A small-molecule ligand and the protein it binds are described below.
Small molecule (SMILES): O=C(O)c1cc(-c2ccc(F)cc2F)ccc1O

Binding-site contacts:
Ligand atom OAD contacts residue LEU101 of chain 2.B at 2.5 Å (h-bond).
Ligand atom CAI contacts residue 1FL1 of chain 2.E at 0.1 Å.
Ligand atom CAH contacts residue 1FL1 of chain 2.E at 0.3 Å.
Ligand atom FAT contacts residue 1FL1 of chain 2.E at 1.2 Å.
Ligand atom CAO contacts residue 1FL1 of chain 2.E at 0.2 Å.
Ligand atom CAP contacts residue 1FL1 of chain 2.E at 0.2 Å.
Ligand atom OAD contacts residue SER108 of chain 2.B at 2.7 Å (h-bond).
Ligand atom CAC contacts residue 1FL1 of chain 2.E at 1.6 Å.
Ligand atom FAE contacts residue LYS6 of chain 2.B at 2.8 Å.
Ligand atom CAK contacts residue 1FL1 of chain 2.E at 0.1 Å.
Ligand atom CAN contacts residue 1FL1 of chain 2.E at 0.3 Å.
Ligand atom CAC contacts residue SER108 of chain 2.B at 3.5 Å.
Ligand atom CAM contacts residue LYS6 of chain 2.B at 3.4 Å.
Ligand atom CAQ contacts residue 1FL1 of chain 2.E at 0.1 Å.
Ligand atom OAB contacts residue 1FL1 of chain 2.E at 2.5 Å.
Ligand atom CAG contacts residue LYS6 of chain 1.B at 3.4 Å.
Ligand atom OAB contacts residue THR110 of chain 2.B at 2.7 Å (h-bond).
Ligand atom OAB contacts residue SER108 of chain 2.B at 3.3 Å.
Ligand atom CAC contacts residue THR110 of chain 2.B at 3.6 Å.
Ligand atom CAC contacts residue LEU101 of chain 2.B at 3.7 Å (hydrophobic).
Ligand atom CAI contacts residue ALA99 of chain 2.B at 3.6 Å (hydrophobic).
Ligand atom OAD contacts residue 1FL1 of chain 2.E at 2.4 Å.
Ligand atom FAT contacts residue ALA99 of chain 2.B at 3.7 Å.
Ligand atom CAN contacts residue LEU8 of chain 2.B at 3.7 Å (hydrophobic).
Ligand atom OAB contacts residue THR109 of chain 2.B at 3.4 Å.
Ligand atom CAJ contacts residue 1FL1 of chain 2.E at 0.1 Å.
Ligand atom CAR contacts residue 1FL1 of chain 2.E at 0.1 Å.
Ligand atom CAF contacts residue LYS6 of chain 1.B at 3.7 Å.
Ligand atom FAE contacts residue 1FL1 of chain 2.E at 0.5 Å.
Ligand atom CAQ contacts residue ALA99 of chain 1.B at 3.7 Å (hydrophobic).
Ligand atom OAL contacts residue 1FL1 of chain 2.E at 0.1 Å (h-bond).
Ligand atom FAE contacts residue LYS6 of chain 1.B at 2.7 Å.
Ligand atom OAD contacts residue ALA99 of chain 2.B at 3.3 Å (h-bond).
Ligand atom FAT contacts residue LEU8 of chain 2.B at 3.1 Å.
Ligand atom OAD contacts residue ALA100 of chain 2.B at 3.0 Å.
Ligand atom CAG contacts residue 1FL1 of chain 2.E at 0.3 Å.
Ligand atom CAH contacts residue LEU8 of chain 1.B at 3.5 Å (hydrophobic).
Ligand atom CAF contacts residue 1FL1 of chain 2.E at 0.4 Å.
Ligand atom CAM contacts residue 1FL1 of chain 2.E at 0.3 Å.
Ligand atom CAN contacts residue ALA99 of chain 2.B at 3.8 Å (hydrophobic).

Sequence of chain 2.B:
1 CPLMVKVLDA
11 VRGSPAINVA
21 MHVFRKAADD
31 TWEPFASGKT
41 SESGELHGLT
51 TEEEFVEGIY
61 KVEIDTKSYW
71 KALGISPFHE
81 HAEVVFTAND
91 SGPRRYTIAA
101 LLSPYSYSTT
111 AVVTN

Sequence of chain 2.A:
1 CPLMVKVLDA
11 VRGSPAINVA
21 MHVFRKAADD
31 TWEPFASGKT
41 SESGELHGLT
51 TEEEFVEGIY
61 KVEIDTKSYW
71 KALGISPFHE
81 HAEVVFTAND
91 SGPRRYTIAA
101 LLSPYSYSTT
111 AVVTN

Sequence of chain 1.B:
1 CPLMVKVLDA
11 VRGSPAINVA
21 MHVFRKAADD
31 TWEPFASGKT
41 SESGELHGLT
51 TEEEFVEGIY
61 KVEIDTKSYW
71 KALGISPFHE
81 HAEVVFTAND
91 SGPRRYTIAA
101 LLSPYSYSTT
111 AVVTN